A protein and the small-molecule ligand that binds it are described below.
Small molecule (SMILES): CC(=O)N[C@@H]1[C@@H](O)[C@H](O)[C@@H](CO)O[C@H]1O

Binding-site contacts:
Ligand atom O6 contacts residue ASN23 of chain 1.C at 4.2 Å.
Ligand atom C7 contacts residue ASN23 of chain 1.C at 3.3 Å.
Ligand atom C7 contacts residue LYS22 of chain 1.C at 4.2 Å.
Ligand atom O7 contacts residue LYS22 of chain 1.C at 4.2 Å.
Ligand atom C8 contacts residue LYS22 of chain 1.C at 3.6 Å.
Ligand atom N2 contacts residue ASN23 of chain 1.C at 3.0 Å (h-bond).
Ligand atom C1 contacts residue ASN23 of chain 1.C at 1.4 Å.
Ligand atom C5 contacts residue ASN23 of chain 1.C at 3.7 Å.
Ligand atom O5 contacts residue ASN23 of chain 1.C at 2.4 Å (h-bond).
Ligand atom O6 contacts residue GLN15 of chain 1.C at 4.2 Å.
Ligand atom O7 contacts residue ASN23 of chain 1.C at 3.0 Å (h-bond).
Ligand atom C4 contacts residue ASN23 of chain 1.C at 4.0 Å.
Ligand atom C2 contacts residue ASN23 of chain 1.C at 2.4 Å.
Ligand atom C3 contacts residue ASN23 of chain 1.C at 3.7 Å.

Sequence of chain 1.C:
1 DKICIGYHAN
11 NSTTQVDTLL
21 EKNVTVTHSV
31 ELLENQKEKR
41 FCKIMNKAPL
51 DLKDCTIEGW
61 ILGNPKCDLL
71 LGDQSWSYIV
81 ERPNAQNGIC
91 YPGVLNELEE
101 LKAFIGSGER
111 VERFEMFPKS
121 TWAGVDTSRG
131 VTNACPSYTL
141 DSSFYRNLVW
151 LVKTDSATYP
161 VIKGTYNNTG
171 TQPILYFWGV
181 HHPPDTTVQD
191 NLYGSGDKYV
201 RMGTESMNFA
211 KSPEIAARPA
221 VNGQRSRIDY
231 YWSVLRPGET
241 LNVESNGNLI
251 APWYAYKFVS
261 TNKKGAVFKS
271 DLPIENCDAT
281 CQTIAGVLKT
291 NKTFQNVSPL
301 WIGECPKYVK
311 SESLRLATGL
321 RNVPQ